Binding-site contacts:
Ligand atom O contacts residue ALA206 of chain 8.A at 3.2 Å.
Ligand atom N contacts residue GLU44 of chain 4.A at 2.9 Å (salt-bridge).
Ligand atom CA contacts residue GLU44 of chain 4.A at 3.7 Å.
Ligand atom CH2 contacts residue ARG34 of chain 8.A at 3.4 Å.
Ligand atom C contacts residue GLU44 of chain 4.A at 3.4 Å.
Ligand atom CE3 contacts residue LEU41 of chain 4.A at 3.9 Å (hydrophobic).
Ligand atom NE1 contacts residue ASN74 of chain 4.A at 2.9 Å (h-bond).
Ligand atom CZ contacts residue SER38 of chain 8.A at 3.3 Å.
Ligand atom CD1 contacts residue ASN207 of chain 8.A at 3.5 Å.
Ligand atom O contacts residue VAL205 of chain 8.A at 3.6 Å.
Ligand atom NE1 contacts residue ASN207 of chain 8.A at 3.5 Å (h-bond).
Ligand atom O contacts residue VAL205 of chain 8.A at 2.9 Å (h-bond).
Ligand atom O contacts residue ASN207 of chain 8.A at 3.1 Å (h-bond).
Ligand atom CD2 contacts residue LEU41 of chain 8.A at 3.6 Å (hydrophobic).
Ligand atom CH2 contacts residue ILE37 of chain 4.A at 3.8 Å (hydrophobic).
Ligand atom CZ contacts residue ALA42 of chain 8.A at 3.5 Å (hydrophobic).
Ligand atom CE2 contacts residue VAL40 of chain 4.A at 3.8 Å (hydrophobic).
Ligand atom CD1 contacts residue ASN74 of chain 4.A at 3.7 Å.
Ligand atom CE1 contacts residue SER38 of chain 8.A at 3.8 Å.
Ligand atom CZ2 contacts residue ASN207 of chain 8.A at 3.6 Å.
Ligand atom N contacts residue GLU44 of chain 4.A at 3.2 Å (salt-bridge).
Ligand atom CG contacts residue VAL40 of chain 4.A at 3.8 Å (hydrophobic).
Ligand atom CE2 contacts residue ASN207 of chain 8.A at 3.4 Å.
Ligand atom CA contacts residue GLU44 of chain 4.A at 3.5 Å.
Ligand atom CD1 contacts residue VAL40 of chain 4.A at 3.9 Å (hydrophobic).
Ligand atom CD2 contacts residue VAL40 of chain 4.A at 3.7 Å (hydrophobic).
Ligand atom CE1 contacts residue ALA206 of chain 8.A at 3.6 Å (hydrophobic).
Ligand atom CZ2 contacts residue ARG34 of chain 8.A at 3.6 Å.
Ligand atom NE1 contacts residue VAL40 of chain 4.A at 3.9 Å.
Ligand atom CA contacts residue VAL205 of chain 8.A at 3.8 Å (hydrophobic).
Ligand atom C contacts residue VAL205 of chain 8.A at 3.5 Å (hydrophobic).
Ligand atom O contacts residue ASN207 of chain 8.A at 2.7 Å (h-bond).
Ligand atom CB contacts residue GLU44 of chain 4.A at 3.4 Å.
Ligand atom CD2 contacts residue GLU45 of chain 8.A at 3.7 Å.
Ligand atom O contacts residue LYS204 of chain 8.A at 3.7 Å.
Ligand atom O contacts residue LEU203 of chain 8.A at 3.5 Å (h-bond).
Ligand atom N contacts residue ASN49 of chain 4.A at 3.6 Å.
Ligand atom N contacts residue VAL205 of chain 8.A at 2.8 Å (h-bond).
Ligand atom CZ2 contacts residue ASN74 of chain 4.A at 3.5 Å.
Ligand atom CA contacts residue VAL205 of chain 8.A at 3.3 Å (hydrophobic).

A small-molecule ligand and the protein it binds are described below.
Small molecule (SMILES): CC(C)C[C@H](NC(=O)[C@H](CC1=CN=C2C=CC=CC12)NC(=O)[C@H](C)NC(=O)[C@H](C)N)C(=O)N[C@@H](Cc1ccccc1)C(=O)N[C@@H](CCC(=O)O)C(=O)N[C@@H](C)C=O

Sequence of chain 4.A:
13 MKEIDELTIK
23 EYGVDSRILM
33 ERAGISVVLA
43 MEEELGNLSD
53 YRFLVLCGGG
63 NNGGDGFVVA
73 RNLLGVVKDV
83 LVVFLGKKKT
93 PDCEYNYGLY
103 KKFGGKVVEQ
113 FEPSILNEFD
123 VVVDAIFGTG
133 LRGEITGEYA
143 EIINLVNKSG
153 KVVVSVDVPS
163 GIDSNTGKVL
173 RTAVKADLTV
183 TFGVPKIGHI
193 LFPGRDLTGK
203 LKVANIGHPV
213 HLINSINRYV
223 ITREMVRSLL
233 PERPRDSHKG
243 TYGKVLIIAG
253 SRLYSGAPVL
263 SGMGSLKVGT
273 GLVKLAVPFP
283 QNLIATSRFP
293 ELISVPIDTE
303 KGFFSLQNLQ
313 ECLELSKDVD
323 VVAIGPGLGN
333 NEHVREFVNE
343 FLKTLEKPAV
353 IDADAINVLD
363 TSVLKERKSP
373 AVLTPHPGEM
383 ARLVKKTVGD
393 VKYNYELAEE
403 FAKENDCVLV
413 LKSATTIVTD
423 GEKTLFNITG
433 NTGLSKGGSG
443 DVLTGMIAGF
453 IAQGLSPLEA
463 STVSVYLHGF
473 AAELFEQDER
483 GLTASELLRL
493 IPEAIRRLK

Sequence of chain 8.A:
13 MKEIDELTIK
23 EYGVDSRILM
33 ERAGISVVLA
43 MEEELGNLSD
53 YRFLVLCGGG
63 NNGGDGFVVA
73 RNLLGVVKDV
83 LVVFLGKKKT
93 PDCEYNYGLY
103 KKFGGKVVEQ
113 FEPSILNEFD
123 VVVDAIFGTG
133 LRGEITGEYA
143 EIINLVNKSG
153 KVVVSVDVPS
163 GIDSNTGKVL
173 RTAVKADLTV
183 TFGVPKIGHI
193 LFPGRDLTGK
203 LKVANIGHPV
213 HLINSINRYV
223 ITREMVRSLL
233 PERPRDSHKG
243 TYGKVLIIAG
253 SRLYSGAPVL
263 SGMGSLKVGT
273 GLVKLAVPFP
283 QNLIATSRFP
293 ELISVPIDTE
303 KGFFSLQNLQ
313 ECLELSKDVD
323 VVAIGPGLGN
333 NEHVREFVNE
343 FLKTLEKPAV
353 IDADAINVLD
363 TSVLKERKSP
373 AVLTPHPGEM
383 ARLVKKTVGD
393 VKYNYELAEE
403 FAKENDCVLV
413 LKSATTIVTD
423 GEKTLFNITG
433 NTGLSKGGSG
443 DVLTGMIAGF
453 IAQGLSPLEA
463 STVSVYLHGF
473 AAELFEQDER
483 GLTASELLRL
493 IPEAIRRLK